Binding-site contacts:
Ligand atom C1 contacts residue GLN215 of chain 1.A at 3.7 Å.
Ligand atom C17 contacts residue PHE96 of chain 1.A at 3.9 Å (hydrophobic).
Ligand atom C17 contacts residue LEU92 of chain 1.A at 3.5 Å (hydrophobic).
Ligand atom C16 contacts residue PHE96 of chain 1.A at 3.7 Å (hydrophobic).
Ligand atom O19 contacts residue PHE96 of chain 1.A at 3.9 Å.
Ligand atom C21 contacts residue GLN215 of chain 1.A at 3.7 Å.
Ligand atom C21 contacts residue TRP88 of chain 1.A at 3.8 Å (hydrophobic).
Ligand atom C27 contacts residue ALA55 of chain 1.A at 3.8 Å (hydrophobic).
Ligand atom C16 contacts residue ALA55 of chain 1.A at 3.7 Å (hydrophobic).
Ligand atom C14 contacts residue ILE51 of chain 1.A at 3.9 Å (hydrophobic).
Ligand atom O19 contacts residue ALA110 of chain 1.A at 3.7 Å.
Ligand atom C18 contacts residue ALA54 of chain 1.A at 3.9 Å (hydrophobic).
Ligand atom C3 contacts residue GLN215 of chain 1.A at 3.9 Å.
Ligand atom C5 contacts residue ILE51 of chain 1.A at 3.6 Å (hydrophobic).
Ligand atom C6 contacts residue ILE51 of chain 1.A at 3.8 Å (hydrophobic).
Ligand atom C22 contacts residue ILE93 of chain 1.A at 3.5 Å (hydrophobic).
Ligand atom C25 contacts residue VAL132 of chain 1.A at 3.7 Å (hydrophobic).
Ligand atom N13 contacts residue ILE51 of chain 1.A at 3.5 Å.
Ligand atom C4 contacts residue ILE51 of chain 1.A at 3.6 Å (hydrophobic).
Ligand atom C16 contacts residue LEU92 of chain 1.A at 3.8 Å (hydrophobic).
Ligand atom N13 contacts residue PHE96 of chain 1.A at 3.6 Å.
Ligand atom C24 contacts residue PHE222 of chain 1.A at 3.8 Å (hydrophobic).
Ligand atom O20 contacts residue ALA54 of chain 1.A at 3.3 Å.
Ligand atom C15 contacts residue PHE96 of chain 1.A at 3.5 Å (hydrophobic).
Ligand atom C26 contacts residue PHE96 of chain 1.A at 3.8 Å (hydrophobic).
Ligand atom C9 contacts residue ILE128 of chain 1.A at 3.7 Å (hydrophobic).
Ligand atom C14 contacts residue PHE96 of chain 1.A at 3.7 Å (hydrophobic).
Ligand atom C6 contacts residue GLN215 of chain 1.A at 3.9 Å.
Ligand atom C4 contacts residue GLN215 of chain 1.A at 3.8 Å.
Ligand atom C23 contacts residue PHE222 of chain 1.A at 3.8 Å (hydrophobic).
Ligand atom C18 contacts residue ALA110 of chain 1.A at 3.7 Å (hydrophobic).
Ligand atom C17 contacts residue ALA55 of chain 1.A at 3.6 Å (hydrophobic).
Ligand atom C12 contacts residue PHE96 of chain 1.A at 3.6 Å (hydrophobic).
Ligand atom C2 contacts residue GLN215 of chain 1.A at 3.6 Å.
Ligand atom C3 contacts residue ILE51 of chain 1.A at 3.9 Å (hydrophobic).
Ligand atom C12 contacts residue ALA55 of chain 1.A at 3.8 Å (hydrophobic).
Ligand atom O20 contacts residue ALA110 of chain 1.A at 2.8 Å (h-bond).
Ligand atom O20 contacts residue LEU109 of chain 1.A at 3.3 Å.
Ligand atom O19 contacts residue GLN58 of chain 1.A at 3.2 Å.
Ligand atom C23 contacts residue HIS218 of chain 1.A at 3.7 Å.

Sequence of chain 1.A:
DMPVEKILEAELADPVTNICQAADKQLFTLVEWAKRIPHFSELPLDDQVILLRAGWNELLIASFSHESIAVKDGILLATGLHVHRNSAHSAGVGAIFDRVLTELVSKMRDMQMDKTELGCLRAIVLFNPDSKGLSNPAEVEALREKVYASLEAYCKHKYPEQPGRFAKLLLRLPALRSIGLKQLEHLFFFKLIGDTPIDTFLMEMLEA

A small-molecule ligand and the protein it binds are described below.
Small molecule (SMILES): Cc1cc2c(cc1C1(c3ccc(C(=O)O)cn3)CC1)C(C)(C)CCC2(C)C